Sequence of chain 1.C:
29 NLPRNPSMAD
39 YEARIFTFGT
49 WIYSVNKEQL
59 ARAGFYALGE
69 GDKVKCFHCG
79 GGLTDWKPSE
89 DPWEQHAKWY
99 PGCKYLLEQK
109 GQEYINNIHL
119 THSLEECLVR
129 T

Binding-site contacts:
Ligand atom CA contacts residue THR82 of chain 1.C at 3.1 Å.
Ligand atom CAG contacts residue LYS73 of chain 1.C at 3.5 Å.
Ligand atom OAF contacts residue ASP83 of chain 1.C at 3.9 Å.
Ligand atom CAU contacts residue TRP97 of chain 1.C at 3.4 Å (hydrophobic).
Ligand atom CAJ contacts residue GLY80 of chain 1.C at 3.7 Å.
Ligand atom N contacts residue ASP83 of chain 1.C at 3.5 Å (salt-bridge).
Ligand atom CAA contacts residue TRP84 of chain 1.C at 3.7 Å (hydrophobic).
Ligand atom CAI contacts residue LYS73 of chain 1.C at 3.8 Å.
Ligand atom CBG contacts residue GLY80 of chain 1.C at 3.4 Å.
Ligand atom C contacts residue THR82 of chain 1.C at 3.4 Å.
Ligand atom CAJ contacts residue LEU81 of chain 1.C at 3.5 Å (hydrophobic).
Ligand atom CB contacts residue TRP84 of chain 1.C at 3.5 Å (hydrophobic).
Ligand atom CB contacts residue ASP83 of chain 1.C at 3.6 Å.
Ligand atom CBG contacts residue LEU81 of chain 1.C at 3.9 Å (hydrophobic).
Ligand atom OAE contacts residue LEU81 of chain 1.C at 3.6 Å.
Ligand atom CAJ contacts residue LYS71 of chain 1.C at 4.0 Å.
Ligand atom CAI contacts residue GLY80 of chain 1.C at 3.8 Å.
Ligand atom NAW contacts residue GLY80 of chain 1.C at 3.5 Å (h-bond).
Ligand atom NAX contacts residue THR82 of chain 1.C at 2.9 Å (h-bond).
Ligand atom CAZ contacts residue GLY80 of chain 1.C at 3.8 Å.
Ligand atom CB contacts residue GLU88 of chain 1.C at 3.8 Å.
Ligand atom OAE contacts residue THR82 of chain 1.C at 3.2 Å (h-bond).
Ligand atom CAG contacts residue GLY80 of chain 1.C at 3.6 Å.
Ligand atom CAN contacts residue THR82 of chain 1.C at 3.1 Å.
Ligand atom CAZ contacts residue TYR98 of chain 1.C at 4.0 Å (hydrophobic).
Ligand atom CA contacts residue ASP83 of chain 1.C at 3.4 Å.
Ligand atom O contacts residue TRP97 of chain 1.C at 3.0 Å (h-bond).
Ligand atom CAA contacts residue LEU81 of chain 1.C at 3.6 Å (hydrophobic).
Ligand atom CA contacts residue GLU88 of chain 1.C at 3.7 Å.
Ligand atom CBA contacts residue LEU81 of chain 1.C at 3.9 Å (hydrophobic).
Ligand atom CAA contacts residue GLN93 of chain 1.C at 3.3 Å.
Ligand atom O contacts residue GLN93 of chain 1.C at 3.4 Å (h-bond).
Ligand atom CAN contacts residue GLY80 of chain 1.C at 3.7 Å.
Ligand atom CAJ contacts residue THR82 of chain 1.C at 3.3 Å.
Ligand atom N contacts residue GLU88 of chain 1.C at 2.5 Å (salt-bridge).
Ligand atom CBF contacts residue TRP97 of chain 1.C at 3.7 Å (hydrophobic).
Ligand atom CB contacts residue THR82 of chain 1.C at 3.0 Å.
Ligand atom CBG contacts residue TYR98 of chain 1.C at 3.7 Å (hydrophobic).
Ligand atom CAN contacts residue LEU81 of chain 1.C at 3.6 Å (hydrophobic).
Ligand atom CAV contacts residue TYR98 of chain 1.C at 3.3 Å (hydrophobic).

The small molecule below binds the protein below.
Small molecule (SMILES): CC[C@H](N)C(=O)N[C@@H]1C(=O)N2[C@@H](CC[C@@H]1CO)CC[C@H]2C(=O)NC(c1ccccc1)c1ccccc1